The protein below binds the small molecule below.
Small molecule (SMILES): O=C(N[C@H](CO)[C@H](O)c1ccc([N+](=O)[O-])cc1)C(Cl)Cl

Sequence of chain 2.B:
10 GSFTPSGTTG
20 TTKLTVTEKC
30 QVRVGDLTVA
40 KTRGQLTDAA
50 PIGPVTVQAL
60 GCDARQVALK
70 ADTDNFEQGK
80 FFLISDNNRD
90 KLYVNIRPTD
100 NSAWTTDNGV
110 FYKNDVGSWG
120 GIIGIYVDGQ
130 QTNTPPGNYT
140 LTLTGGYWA

Binding-site contacts:
Ligand atom CL1 contacts residue PRO50 of chain 2.B at 3.8 Å.
Ligand atom N2 contacts residue PRO50 of chain 2.B at 4.4 Å.
Ligand atom CL1 contacts residue GLY52 of chain 2.B at 3.3 Å.
Ligand atom C1 contacts residue TYR125 of chain 2.B at 3.6 Å (hydrophobic).
Ligand atom CL1 contacts residue ILE51 of chain 2.B at 4.1 Å.
Ligand atom O2 contacts residue GLY52 of chain 2.B at 3.3 Å.
Ligand atom O2 contacts residue PRO53 of chain 2.B at 3.1 Å.
Ligand atom CL2 contacts residue ILE121 of chain 2.B at 4.1 Å.
Ligand atom CL2 contacts residue TYR125 of chain 2.B at 3.8 Å.
Ligand atom C1 contacts residue GLY52 of chain 2.B at 4.3 Å.
Ligand atom CL2 contacts residue GLY52 of chain 2.B at 4.5 Å.
Ligand atom CL1 contacts residue PRO53 of chain 2.B at 4.1 Å.
Ligand atom C4 contacts residue PRO50 of chain 2.B at 4.4 Å (hydrophobic).
Ligand atom CL2 contacts residue THR98 of chain 2.B at 4.0 Å.
Ligand atom CL1 contacts residue GLY123 of chain 2.B at 3.7 Å.
Ligand atom CL1 contacts residue TYR125 of chain 2.B at 3.6 Å.
Ligand atom C2 contacts residue PRO53 of chain 2.B at 4.1 Å (hydrophobic).
Ligand atom C1 contacts residue PRO53 of chain 2.B at 4.4 Å (hydrophobic).
Ligand atom C1 contacts residue GLY123 of chain 2.B at 4.3 Å.
Ligand atom O9B contacts residue PRO53 of chain 2.B at 3.9 Å.
Ligand atom C2 contacts residue GLY52 of chain 2.B at 4.3 Å.
Ligand atom C1 contacts residue PRO50 of chain 2.B at 4.2 Å (hydrophobic).
Ligand atom CL2 contacts residue PRO53 of chain 2.B at 3.8 Å.
Ligand atom N9 contacts residue ILE121 of chain 2.B at 4.3 Å.
Ligand atom CL1 contacts residue ILE124 of chain 2.B at 3.3 Å.
Ligand atom C8 contacts residue PRO53 of chain 2.B at 3.9 Å (hydrophobic).
Ligand atom C2 contacts residue PRO50 of chain 2.B at 4.1 Å (hydrophobic).
Ligand atom O9A contacts residue ILE121 of chain 2.B at 3.4 Å.
Ligand atom O4 contacts residue PRO50 of chain 2.B at 3.5 Å.
Ligand atom C9 contacts residue PRO53 of chain 2.B at 4.2 Å (hydrophobic).
Ligand atom CL2 contacts residue GLY123 of chain 2.B at 3.7 Å.
Ligand atom O2 contacts residue PRO50 of chain 2.B at 4.3 Å.
Ligand atom N9 contacts residue PRO53 of chain 2.B at 4.1 Å.